A small-molecule ligand and the protein it binds are described below.
Small molecule (SMILES): CC(=O)N[C@H]1[C@H](O[C@H]2[C@H](O)[C@@H](NC(C)=O)CO[C@@H]2CO)O[C@H](CO)[C@@H](O)[C@@H]1O

Binding-site contacts:
Ligand atom C3 contacts residue ASN253 of chain 1.A at 3.8 Å.
Ligand atom C3 contacts residue ARG307 of chain 1.A at 4.4 Å.
Ligand atom C1 contacts residue GLU232 of chain 1.A at 4.4 Å.
Ligand atom O5 contacts residue ASN253 of chain 1.A at 2.4 Å (h-bond).
Ligand atom C4 contacts residue ASN253 of chain 1.A at 4.3 Å.
Ligand atom O6 contacts residue ARG307 of chain 1.A at 4.4 Å.
Ligand atom N2 contacts residue GLU254 of chain 1.A at 4.1 Å.
Ligand atom O7 contacts residue ASN253 of chain 1.A at 4.3 Å.
Ligand atom O5 contacts residue ILE234 of chain 1.A at 3.9 Å.
Ligand atom C1 contacts residue ASN253 of chain 1.A at 1.4 Å.
Ligand atom O4 contacts residue ARG307 of chain 1.A at 3.7 Å.
Ligand atom O5 contacts residue GLU232 of chain 1.A at 3.8 Å.
Ligand atom C5 contacts residue ILE234 of chain 1.A at 4.4 Å (hydrophobic).
Ligand atom C6 contacts residue GLU233 of chain 1.A at 3.5 Å.
Ligand atom C7 contacts residue ASN253 of chain 1.A at 3.8 Å.
Ligand atom O6 contacts residue GLU233 of chain 1.A at 3.0 Å (salt-bridge).
Ligand atom N2 contacts residue ASN253 of chain 1.A at 2.8 Å (h-bond).
Ligand atom O5 contacts residue GLU233 of chain 1.A at 3.6 Å.
Ligand atom C1 contacts residue GLU233 of chain 1.A at 4.4 Å.
Ligand atom C2 contacts residue ASN253 of chain 1.A at 2.5 Å.
Ligand atom C5 contacts residue ASN253 of chain 1.A at 3.7 Å.
Ligand atom C6 contacts residue ILE234 of chain 1.A at 4.1 Å (hydrophobic).
Ligand atom O6 contacts residue GLU232 of chain 1.A at 4.3 Å.

Sequence of chain 1.A:
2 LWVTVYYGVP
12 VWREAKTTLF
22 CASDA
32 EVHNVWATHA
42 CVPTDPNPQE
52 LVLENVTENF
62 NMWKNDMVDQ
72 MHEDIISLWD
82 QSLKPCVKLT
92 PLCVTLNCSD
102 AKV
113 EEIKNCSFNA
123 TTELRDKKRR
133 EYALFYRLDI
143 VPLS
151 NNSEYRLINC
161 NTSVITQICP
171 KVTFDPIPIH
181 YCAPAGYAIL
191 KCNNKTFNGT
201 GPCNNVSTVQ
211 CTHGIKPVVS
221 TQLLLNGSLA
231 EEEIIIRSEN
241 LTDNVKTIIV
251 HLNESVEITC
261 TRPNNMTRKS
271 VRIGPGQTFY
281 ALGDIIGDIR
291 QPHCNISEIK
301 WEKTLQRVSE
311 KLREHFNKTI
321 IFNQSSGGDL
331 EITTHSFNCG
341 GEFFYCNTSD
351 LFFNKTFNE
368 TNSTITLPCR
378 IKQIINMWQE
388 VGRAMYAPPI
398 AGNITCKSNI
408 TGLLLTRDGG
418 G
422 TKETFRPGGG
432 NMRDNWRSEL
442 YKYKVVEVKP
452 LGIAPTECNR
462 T